Binding-site contacts:
Ligand atom O2 contacts residue THR289 of chain 1.A at 4.2 Å.
Ligand atom C3 contacts residue 7CV5 of chain 2.D at 4.3 Å.
Ligand atom C1 contacts residue THR390 of chain 1.A at 3.9 Å.
Ligand atom C5 contacts residue ASN279 of chain 1.A at 3.6 Å.
Ligand atom C2 contacts residue 7CV5 of chain 2.D at 4.2 Å.
Ligand atom O6 contacts residue GLY288 of chain 1.A at 3.7 Å.
Ligand atom C6 contacts residue PRO392 of chain 1.A at 4.0 Å (hydrophobic).
Ligand atom O5 contacts residue ASN279 of chain 1.A at 2.3 Å (h-bond).
Ligand atom O4 contacts residue THR390 of chain 1.A at 4.3 Å.
Ligand atom O6 contacts residue ALA292 of chain 1.A at 4.0 Å.
Ligand atom O5 contacts residue GLY288 of chain 1.A at 4.2 Å.
Ligand atom O5 contacts residue THR390 of chain 1.A at 4.2 Å.
Ligand atom O2 contacts residue ALA292 of chain 1.A at 3.5 Å.
Ligand atom O2 contacts residue THR390 of chain 1.A at 4.2 Å.
Ligand atom O6 contacts residue PRO392 of chain 1.A at 3.6 Å.
Ligand atom C3 contacts residue THR289 of chain 1.A at 4.1 Å.
Ligand atom C3 contacts residue ASN279 of chain 1.A at 3.7 Å.
Ligand atom O6 contacts residue 7CV5 of chain 2.D at 2.9 Å (h-bond).
Ligand atom O5 contacts residue PRO392 of chain 1.A at 3.8 Å.
Ligand atom O2 contacts residue ASN279 of chain 1.A at 2.9 Å (h-bond).
Ligand atom O2 contacts residue 7CV5 of chain 2.D at 3.7 Å.
Ligand atom C1 contacts residue THR289 of chain 1.A at 4.3 Å.
Ligand atom C4 contacts residue THR390 of chain 1.A at 3.9 Å.
Ligand atom C2 contacts residue ALA292 of chain 1.A at 4.3 Å (hydrophobic).
Ligand atom C1 contacts residue GLY288 of chain 1.A at 4.4 Å.
Ligand atom O3 contacts residue THR390 of chain 1.A at 3.1 Å (h-bond).
Ligand atom C1 contacts residue ALA292 of chain 1.A at 3.8 Å (hydrophobic).
Ligand atom C1 contacts residue ASN279 of chain 1.A at 1.4 Å.
Ligand atom O5 contacts residue ALA290 of chain 1.A at 4.0 Å.
Ligand atom C4 contacts residue ASN279 of chain 1.A at 4.0 Å.
Ligand atom C2 contacts residue THR390 of chain 1.A at 3.7 Å.
Ligand atom C6 contacts residue ALA290 of chain 1.A at 3.8 Å (hydrophobic).
Ligand atom C6 contacts residue ALA292 of chain 1.A at 4.3 Å (hydrophobic).
Ligand atom C2 contacts residue ASN279 of chain 1.A at 2.3 Å.
Ligand atom C3 contacts residue THR390 of chain 1.A at 3.8 Å.
Ligand atom C1 contacts residue 7CV5 of chain 2.D at 3.8 Å.
Ligand atom O5 contacts residue THR289 of chain 1.A at 4.3 Å.
Ligand atom C5 contacts residue GLY288 of chain 1.A at 4.3 Å.
Ligand atom O4 contacts residue FUC2 of chain 1.F at 3.3 Å.
Ligand atom C6 contacts residue 7CV5 of chain 2.D at 3.3 Å.

The small molecule below binds the protein below.
Small molecule (SMILES): CO[C@@H]1[C@@H](O)[C@H](C)O[C@@H](O[C@H]2[C@@H](O[C@@H]3CO[C@@H](O[C@H]4[C@@H](O[C@H]5O[C@H](C)[C@@H](O)[C@H](O[C@H]6O[C@H](CO)[C@@H](O)[C@H](O)[C@@H]6O)[C@@H]5O)[C@H](O[C@H]5O[C@H](CO)[C@H](O)[C@H](O)[C@H]5O)[C@H](O[C@H]5[C@H](O[C@@H]6OC[C@@H](O)[C@H](O)[C@H]6O)[C@@H](CO)OC[C@@H]5O)O[C@H]4C)[C@H](O)[C@H]3O)O[C@@H](C)[C@H](O)[C@H]2O)[C@@H]1OC

Sequence of chain 1.A:
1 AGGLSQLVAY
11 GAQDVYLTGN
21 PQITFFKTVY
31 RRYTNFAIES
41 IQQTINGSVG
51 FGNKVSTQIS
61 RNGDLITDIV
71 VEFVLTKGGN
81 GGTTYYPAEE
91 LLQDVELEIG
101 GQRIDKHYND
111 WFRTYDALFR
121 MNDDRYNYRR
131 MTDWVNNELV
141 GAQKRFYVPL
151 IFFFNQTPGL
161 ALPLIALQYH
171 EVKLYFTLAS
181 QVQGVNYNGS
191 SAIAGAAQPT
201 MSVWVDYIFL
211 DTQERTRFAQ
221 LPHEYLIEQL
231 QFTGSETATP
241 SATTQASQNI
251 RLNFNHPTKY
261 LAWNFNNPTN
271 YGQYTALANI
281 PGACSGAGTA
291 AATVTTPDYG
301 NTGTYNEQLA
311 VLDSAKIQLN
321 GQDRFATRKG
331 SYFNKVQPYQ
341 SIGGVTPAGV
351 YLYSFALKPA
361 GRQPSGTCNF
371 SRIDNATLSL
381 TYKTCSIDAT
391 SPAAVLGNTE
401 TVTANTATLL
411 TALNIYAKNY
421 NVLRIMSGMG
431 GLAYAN